Sequence of chain 1.C:
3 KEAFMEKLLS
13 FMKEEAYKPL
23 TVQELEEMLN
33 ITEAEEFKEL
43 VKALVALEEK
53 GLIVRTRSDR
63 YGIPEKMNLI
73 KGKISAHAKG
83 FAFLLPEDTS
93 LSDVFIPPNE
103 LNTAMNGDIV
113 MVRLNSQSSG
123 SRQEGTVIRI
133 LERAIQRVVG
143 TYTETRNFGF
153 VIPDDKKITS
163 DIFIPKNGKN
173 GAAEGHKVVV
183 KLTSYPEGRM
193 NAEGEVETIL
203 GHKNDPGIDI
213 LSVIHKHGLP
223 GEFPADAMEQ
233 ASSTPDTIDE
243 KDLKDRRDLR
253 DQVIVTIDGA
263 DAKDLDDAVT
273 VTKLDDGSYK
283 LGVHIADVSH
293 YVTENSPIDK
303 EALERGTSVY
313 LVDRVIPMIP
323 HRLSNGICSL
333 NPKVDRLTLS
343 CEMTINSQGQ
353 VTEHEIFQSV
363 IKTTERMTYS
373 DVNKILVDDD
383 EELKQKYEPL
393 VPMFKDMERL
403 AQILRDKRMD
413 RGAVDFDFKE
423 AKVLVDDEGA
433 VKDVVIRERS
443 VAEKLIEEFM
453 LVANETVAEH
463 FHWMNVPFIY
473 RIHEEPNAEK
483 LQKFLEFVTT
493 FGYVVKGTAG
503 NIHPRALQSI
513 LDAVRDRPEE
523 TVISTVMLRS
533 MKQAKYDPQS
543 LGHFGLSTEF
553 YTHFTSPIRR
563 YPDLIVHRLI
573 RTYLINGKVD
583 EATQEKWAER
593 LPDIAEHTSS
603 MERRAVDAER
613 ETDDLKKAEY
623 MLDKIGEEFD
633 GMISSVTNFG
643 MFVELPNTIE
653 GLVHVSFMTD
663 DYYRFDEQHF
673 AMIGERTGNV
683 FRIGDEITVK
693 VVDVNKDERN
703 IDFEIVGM

A small-molecule ligand and the protein it binds are described below.
Small molecule (SMILES): Nc1ncnc2c1ncn2[C@@H]1O[C@H](CO[P](=O)(O)O[C@H]2[C@@H](O)[C@H](n3cnc4c(N)ncnc43)O[C@@H]2CO[P](=O)(O)O[C@H]2[C@@H](O)[C@H](n3cnc4c(N)ncnc43)O[C@@H]2CO[P](=O)(O)O[C@H]2[C@@H](O)[C@H](n3cnc4c(N)ncnc43)O[C@@H]2CO[P](=O)(O)O[C@H]2[C@@H](O)[C@H](n3cnc4c(N)ncnc43)O[C@@H]2CO[P](=O)(O)O[C@H]2[C@@H](O)[C@H](n3cnc4c(N)ncnc43)O[C@@H]2CO[P](=O)(O)O[C@H]2[C@@H](O)[C@H](n3cnc4c(N)ncnc43)O[C@@H]2COP(=O)=O)[C@@H](O)[C@H]1O

Binding-site contacts:
Ligand atom C2 contacts residue PHE644 of chain 1.C at 3.4 Å (hydrophobic).
Ligand atom N3 contacts residue PHE418 of chain 1.C at 3.3 Å.
Ligand atom OP1 contacts residue ARG562 of chain 1.C at 3.4 Å (salt-bridge).
Ligand atom OP1 contacts residue ALA536 of chain 1.C at 2.7 Å (h-bond).
Ligand atom C8 contacts residue ARG561 of chain 1.C at 3.5 Å.
Ligand atom C2 contacts residue ARG439 of chain 1.C at 3.2 Å.
Ligand atom N6 contacts residue PHE420 of chain 1.C at 3.5 Å (h-bond).
Ligand atom N1 contacts residue PHE418 of chain 1.C at 3.4 Å (h-bond).
Ligand atom C6 contacts residue GLU422 of chain 1.C at 3.4 Å.
Ligand atom N1 contacts residue PHE644 of chain 1.C at 3.0 Å.
Ligand atom C6 contacts residue PHE644 of chain 1.C at 3.5 Å (hydrophobic).
Ligand atom OP1 contacts residue TYR553 of chain 1.C at 3.2 Å.
Ligand atom N6 contacts residue GLU422 of chain 1.C at 2.9 Å (salt-bridge).
Ligand atom OP1 contacts residue HIS555 of chain 1.C at 3.6 Å (h-bond).
Ligand atom O3' contacts residue ALA264 of chain 1.C at 3.3 Å.
Ligand atom N1 contacts residue GLU422 of chain 1.C at 3.1 Å (salt-bridge).
Ligand atom O2' contacts residue ARG439 of chain 1.C at 3.5 Å (salt-bridge).
Ligand atom C5 contacts residue ARG612 of chain 1.C at 3.4 Å.
Ligand atom N1 contacts residue GLU611 of chain 1.C at 3.1 Å (salt-bridge).
Ligand atom OP1 contacts residue ARG473 of chain 1.C at 3.5 Å.
Ligand atom OP1 contacts residue GLN535 of chain 1.C at 3.2 Å.
Ligand atom N7 contacts residue ARG441 of chain 1.C at 3.0 Å (salt-bridge).
Ligand atom O2' contacts residue HIS545 of chain 1.C at 3.4 Å.
Ligand atom P contacts residue ARG562 of chain 1.C at 3.4 Å.
Ligand atom O4' contacts residue LEU530 of chain 1.C at 3.4 Å.
Ligand atom OP2 contacts residue ARG562 of chain 1.C at 2.4 Å (salt-bridge).
Ligand atom O3' contacts residue LYS534 of chain 1.C at 3.0 Å (salt-bridge).
Ligand atom N6 contacts residue PHE644 of chain 1.C at 3.2 Å.
Ligand atom N7 contacts residue ARG561 of chain 1.C at 2.8 Å (salt-bridge).
Ligand atom OP2 contacts residue PHE644 of chain 1.C at 3.4 Å.
Ligand atom C5' contacts residue LYS534 of chain 1.C at 3.5 Å.
Ligand atom P contacts residue HIS545 of chain 1.C at 3.4 Å.
Ligand atom O3' contacts residue HIS545 of chain 1.C at 2.8 Å (h-bond).
Ligand atom OP1 contacts residue HIS545 of chain 1.C at 2.8 Å (h-bond).
Ligand atom N1 contacts residue ARG439 of chain 1.C at 3.2 Å (salt-bridge).
Ligand atom OP1 contacts residue THR557 of chain 1.C at 3.5 Å (h-bond).
Ligand atom OP1 contacts residue ASP260 of chain 1.C at 3.0 Å (salt-bridge).
Ligand atom OP2 contacts residue ARG561 of chain 1.C at 2.7 Å (salt-bridge).
Ligand atom OP2 contacts residue ARG473 of chain 1.C at 3.3 Å (salt-bridge).
Ligand atom N3 contacts residue ARG439 of chain 1.C at 3.2 Å (salt-bridge).